Sequence of chain 1.E:
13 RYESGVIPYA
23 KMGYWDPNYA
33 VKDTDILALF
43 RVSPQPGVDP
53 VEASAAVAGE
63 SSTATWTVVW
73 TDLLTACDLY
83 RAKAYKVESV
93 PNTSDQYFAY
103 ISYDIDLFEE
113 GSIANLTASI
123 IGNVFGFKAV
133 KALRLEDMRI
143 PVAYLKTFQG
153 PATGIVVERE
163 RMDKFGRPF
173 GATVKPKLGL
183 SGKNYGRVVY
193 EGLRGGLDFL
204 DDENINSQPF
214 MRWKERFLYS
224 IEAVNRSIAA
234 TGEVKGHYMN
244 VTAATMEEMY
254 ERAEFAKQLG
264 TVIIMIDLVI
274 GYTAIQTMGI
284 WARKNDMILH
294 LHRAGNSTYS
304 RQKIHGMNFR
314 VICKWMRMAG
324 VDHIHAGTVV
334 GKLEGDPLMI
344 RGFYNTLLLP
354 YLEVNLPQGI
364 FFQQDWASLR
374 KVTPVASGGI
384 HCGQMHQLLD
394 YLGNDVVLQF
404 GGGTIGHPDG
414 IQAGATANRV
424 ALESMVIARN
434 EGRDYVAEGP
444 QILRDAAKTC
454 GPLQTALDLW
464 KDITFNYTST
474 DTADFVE

The protein below binds the small molecule below.
Small molecule (SMILES): O=C(O)[C@@](O)(COP(=O)(O)O)[C@H](O)[C@H](O)COP(=O)(O)O

Sequence of chain 2.I:
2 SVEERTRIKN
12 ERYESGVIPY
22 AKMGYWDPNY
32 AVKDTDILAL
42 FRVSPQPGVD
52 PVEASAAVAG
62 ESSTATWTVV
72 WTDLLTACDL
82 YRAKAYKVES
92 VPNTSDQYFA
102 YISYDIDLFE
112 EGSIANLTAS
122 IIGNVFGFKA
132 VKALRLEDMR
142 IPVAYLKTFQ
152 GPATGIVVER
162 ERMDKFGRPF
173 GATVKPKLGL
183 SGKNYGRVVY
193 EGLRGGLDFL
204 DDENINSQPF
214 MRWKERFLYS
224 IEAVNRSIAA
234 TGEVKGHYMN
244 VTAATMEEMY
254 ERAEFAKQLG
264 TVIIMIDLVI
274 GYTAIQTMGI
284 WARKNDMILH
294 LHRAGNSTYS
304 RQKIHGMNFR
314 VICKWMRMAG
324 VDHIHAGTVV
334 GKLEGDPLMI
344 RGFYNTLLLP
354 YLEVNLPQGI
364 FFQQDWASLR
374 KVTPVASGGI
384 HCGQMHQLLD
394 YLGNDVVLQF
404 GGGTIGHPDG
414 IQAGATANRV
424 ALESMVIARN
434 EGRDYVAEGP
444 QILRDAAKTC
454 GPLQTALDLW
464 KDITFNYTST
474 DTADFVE

Binding-site contacts:
Ligand atom C3 contacts residue MG1 of chain 2.HD at 3.1 Å.
Ligand atom O7 contacts residue ASN125 of chain 1.E at 3.0 Å (h-bond).
Ligand atom O1P contacts residue LYS335 of chain 2.I at 2.8 Å (salt-bridge).
Ligand atom O1 contacts residue LYS177 of chain 2.I at 3.2 Å (salt-bridge).
Ligand atom O3P contacts residue GLY405 of chain 2.I at 2.7 Å (h-bond).
Ligand atom O1P contacts residue GLY382 of chain 2.I at 2.9 Å (h-bond).
Ligand atom O7 contacts residue LYS177 of chain 2.I at 3.3 Å (salt-bridge).
Ligand atom O6P contacts residue SER380 of chain 2.I at 3.4 Å (h-bond).
Ligand atom O6 contacts residue LYS335 of chain 2.I at 2.8 Å (salt-bridge).
Ligand atom O3P contacts residue THR67 of chain 1.E at 2.6 Å (h-bond).
Ligand atom O7 contacts residue GLU206 of chain 2.I at 3.2 Å (salt-bridge).
Ligand atom O2 contacts residue MG1 of chain 2.HD at 2.4 Å.
Ligand atom O2 contacts residue LYS177 of chain 2.I at 3.1 Å (salt-bridge).
Ligand atom O4P contacts residue ARG296 of chain 2.I at 3.0 Å (salt-bridge).
Ligand atom O3P contacts residue LYS177 of chain 2.I at 3.4 Å.
Ligand atom O4P contacts residue LEU336 of chain 2.I at 3.4 Å.
Ligand atom O7 contacts residue MG1 of chain 2.HD at 2.2 Å.
Ligand atom C3 contacts residue KCX203 of chain 2.I at 3.1 Å.
Ligand atom O3 contacts residue KCX203 of chain 2.I at 2.6 Å (h-bond).
Ligand atom O1P contacts residue TRP68 of chain 1.E at 3.4 Å.
Ligand atom O4 contacts residue SER380 of chain 2.I at 2.9 Å (h-bond).
Ligand atom P1 contacts residue THR67 of chain 1.E at 3.4 Å.
Ligand atom O2 contacts residue KCX203 of chain 2.I at 3.2 Å (h-bond).
Ligand atom O2 contacts residue THR175 of chain 2.I at 2.8 Å (h-bond).
Ligand atom O6P contacts residue HIS328 of chain 2.I at 2.6 Å (h-bond).
Ligand atom O7 contacts residue ASP205 of chain 2.I at 3.1 Å (salt-bridge).
Ligand atom O1P contacts residue THR67 of chain 1.E at 3.3 Å (h-bond).
Ligand atom C contacts residue ASN125 of chain 1.E at 3.5 Å.
Ligand atom O2P contacts residue GLY404 of chain 2.I at 2.9 Å (h-bond).
Ligand atom O5P contacts residue ARG296 of chain 2.I at 2.9 Å (salt-bridge).
Ligand atom C2 contacts residue MG1 of chain 2.HD at 3.0 Å.
Ligand atom O3 contacts residue HIS295 of chain 2.I at 3.0 Å (h-bond).
Ligand atom C contacts residue MG1 of chain 2.HD at 3.0 Å.
Ligand atom O3 contacts residue MG1 of chain 2.HD at 2.2 Å.
Ligand atom O6 contacts residue GLU62 of chain 1.E at 3.4 Å (salt-bridge).
Ligand atom O2 contacts residue ASP205 of chain 2.I at 3.5 Å (salt-bridge).
Ligand atom O7 contacts residue LYS179 of chain 2.I at 2.7 Å (salt-bridge).
Ligand atom O4 contacts residue GLY381 of chain 2.I at 3.1 Å (h-bond).
Ligand atom O1P contacts residue GLY381 of chain 2.I at 3.3 Å.
Ligand atom O3 contacts residue GLU206 of chain 2.I at 3.0 Å (salt-bridge).